A small-molecule ligand and the protein it binds are described below.
Small molecule (SMILES): CC(=O)N[C@@H]1[C@@H](O)[C@H](O)[C@@H](CO)O[C@H]1O

Binding-site contacts:
Ligand atom C6 contacts residue TRP170 of chain 1.A at 3.4 Å (hydrophobic).
Ligand atom O6 contacts residue GLU168 of chain 1.A at 4.2 Å.
Ligand atom C1 contacts residue ASN120 of chain 1.A at 1.4 Å.
Ligand atom C2 contacts residue GLU168 of chain 1.A at 4.0 Å.
Ligand atom N2 contacts residue GLU168 of chain 1.A at 3.8 Å.
Ligand atom C3 contacts residue ASN120 of chain 1.A at 3.9 Å.
Ligand atom O6 contacts residue VAL118 of chain 1.A at 4.3 Å.
Ligand atom O4 contacts residue TYR19 of chain 1.A at 4.4 Å.
Ligand atom C5 contacts residue ASN120 of chain 1.A at 3.6 Å.
Ligand atom O6 contacts residue TRP170 of chain 1.A at 3.4 Å (h-bond).
Ligand atom C1 contacts residue GLU168 of chain 1.A at 3.0 Å.
Ligand atom O5 contacts residue ASN120 of chain 1.A at 2.4 Å (h-bond).
Ligand atom N2 contacts residue ASN120 of chain 1.A at 3.0 Å (h-bond).
Ligand atom O5 contacts residue GLU168 of chain 1.A at 4.1 Å.
Ligand atom C7 contacts residue ASN120 of chain 1.A at 4.2 Å.
Ligand atom C4 contacts residue ASN120 of chain 1.A at 4.3 Å.
Ligand atom C2 contacts residue ASN120 of chain 1.A at 2.6 Å.

Sequence of chain 1.A:
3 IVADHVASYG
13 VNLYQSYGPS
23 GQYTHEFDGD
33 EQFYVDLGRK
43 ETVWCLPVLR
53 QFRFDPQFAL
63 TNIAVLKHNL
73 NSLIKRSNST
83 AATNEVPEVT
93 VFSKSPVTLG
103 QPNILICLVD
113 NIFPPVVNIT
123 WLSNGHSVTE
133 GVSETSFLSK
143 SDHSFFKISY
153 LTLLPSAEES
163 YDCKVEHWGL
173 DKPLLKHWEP